Sequence of chain 23.A:
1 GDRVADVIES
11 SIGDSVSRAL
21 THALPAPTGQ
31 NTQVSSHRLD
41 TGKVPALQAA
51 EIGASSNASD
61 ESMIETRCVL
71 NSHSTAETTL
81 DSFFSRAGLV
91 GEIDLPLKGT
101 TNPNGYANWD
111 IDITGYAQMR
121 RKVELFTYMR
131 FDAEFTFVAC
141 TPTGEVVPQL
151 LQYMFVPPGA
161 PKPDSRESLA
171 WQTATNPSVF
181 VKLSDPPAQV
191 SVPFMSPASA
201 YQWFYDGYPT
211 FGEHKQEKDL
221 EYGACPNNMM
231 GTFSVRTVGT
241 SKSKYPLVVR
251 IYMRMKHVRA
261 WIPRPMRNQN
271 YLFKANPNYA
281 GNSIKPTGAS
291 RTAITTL

Binding-site contacts:
Ligand atom NAZ contacts residue ASN228 of chain 23.A at 3.9 Å.
Ligand atom OAB contacts residue ASP112 of chain 23.A at 3.6 Å.
Ligand atom CAV contacts residue MET195 of chain 23.A at 3.9 Å (hydrophobic).
Ligand atom CAK contacts residue PHE155 of chain 23.A at 3.5 Å (hydrophobic).
Ligand atom CAL contacts residue PHE135 of chain 23.A at 3.7 Å (hydrophobic).
Ligand atom CAV contacts residue ILE111 of chain 23.A at 3.9 Å (hydrophobic).
Ligand atom CAP contacts residue TYR201 of chain 23.A at 3.5 Å (hydrophobic).
Ligand atom CAJ contacts residue PHE135 of chain 23.A at 3.8 Å (hydrophobic).
Ligand atom CAE contacts residue ASP112 of chain 23.A at 3.6 Å.
Ligand atom CAK contacts residue MET195 of chain 23.A at 3.8 Å (hydrophobic).
Ligand atom CAI contacts residue ILE24 of chain 23.C at 3.7 Å (hydrophobic).
Ligand atom CAD contacts residue GLN202 of chain 23.A at 3.6 Å.
Ligand atom CAT contacts residue TRP203 of chain 23.A at 3.4 Å (hydrophobic).
Ligand atom CAF contacts residue TRP203 of chain 23.A at 3.6 Å (hydrophobic).
Ligand atom CAM contacts residue ILE111 of chain 23.A at 3.6 Å (hydrophobic).
Ligand atom CAM contacts residue MET195 of chain 23.A at 4.0 Å (hydrophobic).
Ligand atom CAV contacts residue VAL192 of chain 23.A at 3.9 Å (hydrophobic).
Ligand atom NAY contacts residue TRP203 of chain 23.A at 3.7 Å.
Ligand atom CAX contacts residue ILE111 of chain 23.A at 3.9 Å (hydrophobic).
Ligand atom CAQ contacts residue ASN228 of chain 23.A at 3.6 Å.
Ligand atom CAL contacts residue ILE111 of chain 23.A at 3.5 Å (hydrophobic).
Ligand atom CAQ contacts residue TYR201 of chain 23.A at 3.7 Å (hydrophobic).
Ligand atom CAD contacts residue ASN228 of chain 23.A at 3.5 Å.
Ligand atom CAG contacts residue THR114 of chain 23.A at 3.9 Å.
Ligand atom CAH contacts residue VAL192 of chain 23.A at 3.9 Å (hydrophobic).
Ligand atom CAW contacts residue TRP203 of chain 23.A at 3.4 Å (hydrophobic).
Ligand atom CAA contacts residue PHE135 of chain 23.A at 3.8 Å (hydrophobic).
Ligand atom CAQ contacts residue TRP203 of chain 23.A at 3.4 Å (hydrophobic).
Ligand atom OAB contacts residue TRP203 of chain 23.A at 3.7 Å.
Ligand atom CAF contacts residue ASN228 of chain 23.A at 3.2 Å.
Ligand atom OAB contacts residue ILE113 of chain 23.A at 3.3 Å (h-bond).
Ligand atom CAW contacts residue ASN228 of chain 23.A at 3.7 Å.
Ligand atom OAS contacts residue MET195 of chain 23.A at 3.1 Å.
Ligand atom CAE contacts residue THR114 of chain 23.A at 3.5 Å.
Ligand atom CAF contacts residue GLN202 of chain 23.A at 3.6 Å.
Ligand atom OAS contacts residue VAL192 of chain 23.A at 3.9 Å.
Ligand atom CAI contacts residue PHE155 of chain 23.A at 3.5 Å (hydrophobic).
Ligand atom NAZ contacts residue TRP203 of chain 23.A at 3.2 Å.
Ligand atom CAG contacts residue TRP203 of chain 23.A at 3.9 Å (hydrophobic).
Ligand atom CAG contacts residue ASP112 of chain 23.A at 3.5 Å.

A protein and the small-molecule ligand that binds it are described below.
Small molecule (SMILES): C[C@H](CCOc1ccc(I)cc1)CCN1CCN(c2ccncc2)C1=O

Sequence of chain 23.C:
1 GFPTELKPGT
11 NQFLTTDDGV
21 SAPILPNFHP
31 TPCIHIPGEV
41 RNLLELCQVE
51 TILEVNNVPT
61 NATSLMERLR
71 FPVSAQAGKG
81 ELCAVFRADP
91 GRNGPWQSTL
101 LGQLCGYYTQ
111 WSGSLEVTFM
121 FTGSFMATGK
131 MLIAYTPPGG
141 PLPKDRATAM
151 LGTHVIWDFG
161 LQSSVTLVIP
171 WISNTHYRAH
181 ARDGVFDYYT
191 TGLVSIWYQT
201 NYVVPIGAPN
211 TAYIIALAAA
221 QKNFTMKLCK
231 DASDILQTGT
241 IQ